A protein and the small-molecule ligand that binds it are described below.
Small molecule (SMILES): COc1ccc(C[C@H](N)C(=O)N[C@H]2[C@@H](O)[C@H](n3cnc4c(N(C)C)ncnc43)O[C@@H]2CO[P](=O)(O)O[C@H]2[C@@H](O)[C@H](n3ccc(N)nc3=O)O[C@@H]2CO[P](=O)(O)O[C@H]2[C@@H](O)[C@H](n3ccc(N)nc3=O)O[C@@H]2CO)cc1

Sequence of chain 1.TA:
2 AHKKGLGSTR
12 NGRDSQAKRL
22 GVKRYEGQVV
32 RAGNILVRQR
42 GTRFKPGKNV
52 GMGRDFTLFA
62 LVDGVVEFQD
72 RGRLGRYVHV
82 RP

Binding-site contacts:
Ligand atom OP1 contacts residue HIS3 of chain 1.TA at 3.8 Å.
Ligand atom O2 contacts residue MG1 of chain 1.SJ at 2.3 Å.
Ligand atom OP1 contacts residue ALA2 of chain 1.TA at 3.8 Å.
Ligand atom N1 contacts residue MG1 of chain 1.SJ at 4.5 Å.
Ligand atom N3 contacts residue MG1 of chain 1.SJ at 3.3 Å.
Ligand atom C2 contacts residue MG1 of chain 1.SJ at 3.2 Å.